Sequence of chain 1.A:
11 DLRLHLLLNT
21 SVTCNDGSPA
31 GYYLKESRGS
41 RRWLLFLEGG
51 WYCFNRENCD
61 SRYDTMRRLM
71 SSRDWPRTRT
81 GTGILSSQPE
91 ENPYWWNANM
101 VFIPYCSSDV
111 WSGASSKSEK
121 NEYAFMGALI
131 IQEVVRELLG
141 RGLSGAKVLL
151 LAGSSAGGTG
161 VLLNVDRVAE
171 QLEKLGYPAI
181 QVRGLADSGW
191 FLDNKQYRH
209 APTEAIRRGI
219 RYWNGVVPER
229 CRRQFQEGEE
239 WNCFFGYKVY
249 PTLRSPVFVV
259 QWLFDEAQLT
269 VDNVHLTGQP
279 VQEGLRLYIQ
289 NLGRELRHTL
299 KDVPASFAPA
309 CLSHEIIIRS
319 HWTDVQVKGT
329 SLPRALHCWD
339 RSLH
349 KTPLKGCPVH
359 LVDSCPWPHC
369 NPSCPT

Binding-site contacts:
Ligand atom O17 contacts residue LEU192 of chain 1.A at 3.8 Å.
Ligand atom N07 contacts residue TYR52 of chain 1.A at 2.7 Å (h-bond).
Ligand atom C16 contacts residue VAL269 of chain 1.A at 3.7 Å (hydrophobic).
Ligand atom O17 contacts residue ASN194 of chain 1.A at 2.9 Å (h-bond).
Ligand atom C08 contacts residue TYR52 of chain 1.A at 3.5 Å (hydrophobic).
Ligand atom C03 contacts residue PHE243 of chain 1.A at 3.9 Å (hydrophobic).
Ligand atom C10 contacts residue VAL269 of chain 1.A at 4.1 Å (hydrophobic).
Ligand atom C05 contacts residue ILE214 of chain 1.A at 3.5 Å (hydrophobic).
Ligand atom C15 contacts residue VAL269 of chain 1.A at 3.7 Å (hydrophobic).
Ligand atom C02 contacts residue PHE242 of chain 1.A at 3.6 Å (hydrophobic).
Ligand atom C15 contacts residue PHE243 of chain 1.A at 4.1 Å (hydrophobic).
Ligand atom C08 contacts residue ILE214 of chain 1.A at 3.9 Å (hydrophobic).
Ligand atom C16 contacts residue ASP193 of chain 1.A at 3.8 Å.
Ligand atom C03 contacts residue ILE214 of chain 1.A at 3.9 Å (hydrophobic).
Ligand atom C01 contacts residue DMS1 of chain 1.Q at 3.5 Å.
Ligand atom C14 contacts residue GLN266 of chain 1.A at 4.1 Å.
Ligand atom C06 contacts residue ILE214 of chain 1.A at 4.0 Å (hydrophobic).
Ligand atom C11 contacts residue VAL269 of chain 1.A at 4.0 Å (hydrophobic).
Ligand atom C14 contacts residue VAL269 of chain 1.A at 3.3 Å (hydrophobic).
Ligand atom C03 contacts residue PHE191 of chain 1.A at 3.8 Å (hydrophobic).
Ligand atom C14 contacts residue LEU192 of chain 1.A at 3.3 Å (hydrophobic).
Ligand atom N07 contacts residue ILE214 of chain 1.A at 3.8 Å.
Ligand atom C13 contacts residue VAL269 of chain 1.A at 3.3 Å (hydrophobic).
Ligand atom C04 contacts residue ILE214 of chain 1.A at 3.5 Å (hydrophobic).
Ligand atom O17 contacts residue PRO210 of chain 1.A at 3.9 Å.
Ligand atom N09 contacts residue ILE214 of chain 1.A at 3.7 Å.
Ligand atom C06 contacts residue TYR52 of chain 1.A at 3.9 Å (hydrophobic).
Ligand atom C05 contacts residue TYR52 of chain 1.A at 3.8 Å (hydrophobic).
Ligand atom C10 contacts residue PHE243 of chain 1.A at 4.0 Å (hydrophobic).
Ligand atom C16 contacts residue ASP270 of chain 1.A at 3.9 Å.
Ligand atom C16 contacts residue ASN194 of chain 1.A at 3.2 Å.
Ligand atom C12 contacts residue PRO210 of chain 1.A at 3.4 Å (hydrophobic).
Ligand atom C02 contacts residue PHE191 of chain 1.A at 3.7 Å (hydrophobic).
Ligand atom C12 contacts residue VAL269 of chain 1.A at 3.6 Å (hydrophobic).
Ligand atom C11 contacts residue PHE243 of chain 1.A at 4.0 Å (hydrophobic).
Ligand atom C11 contacts residue PRO210 of chain 1.A at 3.7 Å (hydrophobic).
Ligand atom C13 contacts residue LEU192 of chain 1.A at 3.5 Å (hydrophobic).
Ligand atom C16 contacts residue LEU192 of chain 1.A at 3.1 Å (hydrophobic).
Ligand atom C06 contacts residue DMS1 of chain 1.Q at 3.7 Å.
Ligand atom O17 contacts residue ASP193 of chain 1.A at 3.4 Å.

This small molecule binds to this protein.
Small molecule (SMILES): OCc1ccc(-n2cnc3ccccc32)cc1